A small-molecule ligand and the protein it binds are described below.
Small molecule (SMILES): CC[C@H](C)[C@H](NC(=O)[C@H](C)N)C(=O)N[C@@H](CC(C)C)C(=O)N[C@@H](Cc1cnc[nH]1)C(=O)N[C@@H](C)C(=O)N[C@@H](CC(C)C)C(=O)N[C@@H](CC(C)C)C(=O)N[C@@H](C)C(=O)N[C@H](C=O)CC(=O)O

Binding-site contacts:
Ligand atom CE1 contacts residue HIS69 of chain 1.A at 4.2 Å.
Ligand atom CA contacts residue LYS58 of chain 1.A at 3.7 Å.
Ligand atom CE1 contacts residue VAL72 of chain 1.A at 4.0 Å (hydrophobic).
Ligand atom CD2 contacts residue GLU76 of chain 1.A at 4.0 Å.
Ligand atom CB contacts residue LYS58 of chain 1.A at 4.2 Å.
Ligand atom CD2 contacts residue VAL72 of chain 1.A at 3.2 Å (hydrophobic).
Ligand atom CD2 contacts residue PHE63 of chain 1.A at 4.3 Å (hydrophobic).
Ligand atom C contacts residue LYS58 of chain 1.A at 3.5 Å.
Ligand atom CE1 contacts residue LEU68 of chain 1.A at 4.0 Å (hydrophobic).
Ligand atom CD1 contacts residue LEU235 of chain 1.A at 3.6 Å (hydrophobic).
Ligand atom CG contacts residue VAL72 of chain 1.A at 3.9 Å (hydrophobic).
Ligand atom CD2 contacts residue MET239 of chain 1.A at 4.0 Å (hydrophobic).
Ligand atom CB contacts residue LEU235 of chain 1.A at 4.2 Å (hydrophobic).
Ligand atom CG contacts residue ILE54 of chain 1.A at 3.4 Å (hydrophobic).
Ligand atom CD2 contacts residue ILE54 of chain 1.A at 4.3 Å (hydrophobic).
Ligand atom CG2 contacts residue LEU235 of chain 1.A at 3.8 Å (hydrophobic).
Ligand atom N contacts residue LYS58 of chain 1.A at 4.2 Å.
Ligand atom CG contacts residue LEU75 of chain 1.A at 4.4 Å (hydrophobic).
Ligand atom NE2 contacts residue HIS69 of chain 1.A at 3.7 Å.
Ligand atom CG contacts residue VAL72 of chain 1.A at 4.0 Å (hydrophobic).
Ligand atom O contacts residue LYS58 of chain 1.A at 4.0 Å.
Ligand atom CD1 contacts residue MET239 of chain 1.A at 3.7 Å (hydrophobic).
Ligand atom C contacts residue LYS58 of chain 1.A at 3.7 Å.
Ligand atom CD2 contacts residue GLN71 of chain 1.A at 4.0 Å.
Ligand atom N contacts residue VAL72 of chain 1.A at 4.3 Å.
Ligand atom CD2 contacts residue VAL72 of chain 1.A at 3.5 Å (hydrophobic).
Ligand atom CD2 contacts residue LEU68 of chain 1.A at 3.4 Å (hydrophobic).
Ligand atom CD1 contacts residue ASP234 of chain 1.A at 3.2 Å.
Ligand atom CB contacts residue ILE54 of chain 1.A at 4.4 Å (hydrophobic).
Ligand atom CB contacts residue VAL72 of chain 1.A at 4.1 Å (hydrophobic).
Ligand atom CD2 contacts residue LEU75 of chain 1.A at 3.6 Å (hydrophobic).
Ligand atom NE2 contacts residue VAL72 of chain 1.A at 3.3 Å.
Ligand atom O contacts residue LYS58 of chain 1.A at 3.3 Å (salt-bridge).
Ligand atom CD1 contacts residue ILE54 of chain 1.A at 3.5 Å (hydrophobic).
Ligand atom CD1 contacts residue LEU75 of chain 1.A at 4.3 Å (hydrophobic).
Ligand atom C contacts residue VAL72 of chain 1.A at 4.3 Å (hydrophobic).
Ligand atom NE2 contacts residue LEU68 of chain 1.A at 2.8 Å (h-bond).
Ligand atom CD2 contacts residue LEU235 of chain 1.A at 3.9 Å (hydrophobic).
Ligand atom ND1 contacts residue VAL72 of chain 1.A at 4.3 Å.
Ligand atom CD1 contacts residue LEU235 of chain 1.A at 3.6 Å (hydrophobic).

Sequence of chain 1.A:
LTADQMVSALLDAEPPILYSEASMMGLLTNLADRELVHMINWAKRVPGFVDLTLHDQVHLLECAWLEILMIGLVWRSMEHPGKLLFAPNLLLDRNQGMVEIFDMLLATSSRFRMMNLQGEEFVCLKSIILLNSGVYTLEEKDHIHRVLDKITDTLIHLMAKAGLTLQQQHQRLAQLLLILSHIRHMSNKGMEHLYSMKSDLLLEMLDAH